Sequence of chain 3.A:
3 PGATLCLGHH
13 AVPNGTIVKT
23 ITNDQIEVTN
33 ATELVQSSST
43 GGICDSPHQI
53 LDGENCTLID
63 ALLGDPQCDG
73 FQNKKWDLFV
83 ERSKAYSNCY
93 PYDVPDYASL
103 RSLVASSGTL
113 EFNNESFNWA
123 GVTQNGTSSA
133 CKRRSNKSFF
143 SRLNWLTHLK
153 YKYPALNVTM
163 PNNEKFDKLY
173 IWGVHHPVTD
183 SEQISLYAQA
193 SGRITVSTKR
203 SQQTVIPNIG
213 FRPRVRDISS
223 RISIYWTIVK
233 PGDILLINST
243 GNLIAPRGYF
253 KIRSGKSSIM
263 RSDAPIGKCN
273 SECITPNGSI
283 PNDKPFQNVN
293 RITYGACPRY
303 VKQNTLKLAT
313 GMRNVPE

The small molecule below binds the protein below.
Small molecule (SMILES): CC(=O)N[C@H]1[C@H](O[C@H]2[C@H](O)[C@@H](NC(C)=O)CO[C@@H]2CO)O[C@H](CO)[C@@H](O)[C@@H]1O

Binding-site contacts:
Ligand atom O5 contacts residue ASN279 of chain 3.A at 2.3 Å (h-bond).
Ligand atom C8 contacts residue SER39 of chain 3.A at 3.4 Å.
Ligand atom C3 contacts residue VAL291 of chain 3.A at 4.2 Å (hydrophobic).
Ligand atom C1 contacts residue ASN279 of chain 3.A at 1.4 Å.
Ligand atom C5 contacts residue ASN279 of chain 3.A at 3.6 Å.
Ligand atom N2 contacts residue VAL291 of chain 3.A at 3.5 Å (h-bond).
Ligand atom C6 contacts residue ASN292 of chain 3.A at 3.8 Å.
Ligand atom N2 contacts residue ASN279 of chain 3.A at 3.0 Å (h-bond).
Ligand atom C7 contacts residue VAL291 of chain 3.A at 4.4 Å (hydrophobic).
Ligand atom O7 contacts residue ASN279 of chain 3.A at 3.1 Å (h-bond).
Ligand atom C5 contacts residue VAL291 of chain 3.A at 4.4 Å (hydrophobic).
Ligand atom C2 contacts residue VAL291 of chain 3.A at 3.9 Å (hydrophobic).
Ligand atom O5 contacts residue ASN292 of chain 3.A at 3.7 Å.
Ligand atom O5 contacts residue VAL291 of chain 3.A at 4.5 Å.
Ligand atom C4 contacts residue ASN279 of chain 3.A at 4.2 Å.
Ligand atom C3 contacts residue ASN279 of chain 3.A at 3.8 Å.
Ligand atom C2 contacts residue ASN279 of chain 3.A at 2.5 Å.
Ligand atom C1 contacts residue VAL291 of chain 3.A at 3.5 Å (hydrophobic).
Ligand atom C7 contacts residue ASN279 of chain 3.A at 3.3 Å.
Ligand atom C1 contacts residue ASN292 of chain 3.A at 4.0 Å.
Ligand atom C5 contacts residue ASN292 of chain 3.A at 3.7 Å.
Ligand atom C8 contacts residue VAL291 of chain 3.A at 4.3 Å (hydrophobic).